Sequence of chain 1.B:
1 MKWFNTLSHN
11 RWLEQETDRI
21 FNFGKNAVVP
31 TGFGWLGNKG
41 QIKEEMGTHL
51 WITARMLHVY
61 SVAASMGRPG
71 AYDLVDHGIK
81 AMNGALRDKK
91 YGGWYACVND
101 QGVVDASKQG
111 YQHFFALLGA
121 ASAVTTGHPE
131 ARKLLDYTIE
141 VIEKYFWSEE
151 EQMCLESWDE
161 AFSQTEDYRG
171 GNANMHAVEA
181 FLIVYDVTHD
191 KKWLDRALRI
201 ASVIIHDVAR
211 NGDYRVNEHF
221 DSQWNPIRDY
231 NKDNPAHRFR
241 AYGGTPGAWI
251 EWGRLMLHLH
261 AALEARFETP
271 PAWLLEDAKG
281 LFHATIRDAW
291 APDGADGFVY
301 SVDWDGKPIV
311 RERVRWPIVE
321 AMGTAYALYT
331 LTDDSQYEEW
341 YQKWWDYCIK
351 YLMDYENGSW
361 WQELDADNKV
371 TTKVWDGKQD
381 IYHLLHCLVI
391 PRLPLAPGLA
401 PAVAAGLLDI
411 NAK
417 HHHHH

Binding-site contacts:
Ligand atom C6 contacts residue TYR111 of chain 1.B at 3.9 Å (hydrophobic).
Ligand atom C1 contacts residue HIS383 of chain 1.B at 3.6 Å.
Ligand atom O5 contacts residue TYR111 of chain 1.B at 3.2 Å (h-bond).
Ligand atom C5 contacts residue TYR111 of chain 1.B at 3.8 Å (hydrophobic).
Ligand atom O3 contacts residue ARG238 of chain 1.B at 3.6 Å.
Ligand atom C1 contacts residue TRP316 of chain 1.B at 3.9 Å (hydrophobic).
Ligand atom O1 contacts residue HIS383 of chain 1.B at 3.2 Å.
Ligand atom O4 contacts residue PHE239 of chain 1.B at 3.8 Å.
Ligand atom C1 contacts residue HIS176 of chain 1.B at 3.7 Å.
Ligand atom C3 contacts residue ASN172 of chain 1.B at 3.8 Å.
Ligand atom C4 contacts residue TYR111 of chain 1.B at 3.6 Å (hydrophobic).
Ligand atom O2 contacts residue ASN172 of chain 1.B at 2.7 Å (h-bond).
Ligand atom C2 contacts residue TYR111 of chain 1.B at 3.8 Å (hydrophobic).
Ligand atom C6 contacts residue ARG55 of chain 1.B at 3.6 Å.
Ligand atom O4 contacts residue TRP316 of chain 1.B at 4.0 Å.
Ligand atom O3 contacts residue PHE239 of chain 1.B at 3.8 Å.
Ligand atom C1 contacts residue TYR111 of chain 1.B at 4.0 Å (hydrophobic).
Ligand atom O1 contacts residue GLU251 of chain 1.B at 2.8 Å (salt-bridge).
Ligand atom O6 contacts residue ARG55 of chain 1.B at 2.8 Å (salt-bridge).
Ligand atom C1 contacts residue GLU251 of chain 1.B at 3.8 Å.
Ligand atom C5 contacts residue TRP316 of chain 1.B at 3.8 Å (hydrophobic).
Ligand atom O2 contacts residue TYR111 of chain 1.B at 2.8 Å (h-bond).
Ligand atom C2 contacts residue TRP316 of chain 1.B at 3.9 Å (hydrophobic).
Ligand atom O2 contacts residue HIS176 of chain 1.B at 3.0 Å (h-bond).
Ligand atom O4 contacts residue TRP375 of chain 1.B at 3.6 Å.
Ligand atom O1 contacts residue MET175 of chain 1.B at 3.8 Å.
Ligand atom C5 contacts residue HIS383 of chain 1.B at 3.7 Å.
Ligand atom O4 contacts residue ARG238 of chain 1.B at 2.6 Å (salt-bridge).
Ligand atom O3 contacts residue ASN172 of chain 1.B at 2.8 Å (h-bond).
Ligand atom C2 contacts residue HIS176 of chain 1.B at 3.8 Å.
Ligand atom C4 contacts residue PHE239 of chain 1.B at 3.8 Å (hydrophobic).
Ligand atom O5 contacts residue ARG55 of chain 1.B at 3.5 Å (salt-bridge).
Ligand atom C3 contacts residue TRP316 of chain 1.B at 3.5 Å (hydrophobic).
Ligand atom O6 contacts residue HIS383 of chain 1.B at 2.8 Å (h-bond).
Ligand atom C2 contacts residue ASN172 of chain 1.B at 3.5 Å.
Ligand atom O5 contacts residue HIS383 of chain 1.B at 3.0 Å (h-bond).
Ligand atom O5 contacts residue HIS176 of chain 1.B at 4.1 Å.
Ligand atom C6 contacts residue HIS383 of chain 1.B at 3.8 Å.
Ligand atom O1 contacts residue HIS176 of chain 1.B at 2.8 Å (h-bond).
Ligand atom C4 contacts residue ARG238 of chain 1.B at 3.8 Å.

This protein binds this small molecule.
Small molecule (SMILES): OC[C@H]1O[C@@H](O)[C@@H](O)[C@@H](O)[C@@H]1O